Sequence of chain 1.B:
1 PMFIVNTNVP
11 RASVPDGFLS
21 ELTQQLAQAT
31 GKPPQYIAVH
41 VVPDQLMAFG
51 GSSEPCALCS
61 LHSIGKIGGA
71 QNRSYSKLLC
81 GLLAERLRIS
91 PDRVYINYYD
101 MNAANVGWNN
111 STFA

Sequence of chain 1.A:
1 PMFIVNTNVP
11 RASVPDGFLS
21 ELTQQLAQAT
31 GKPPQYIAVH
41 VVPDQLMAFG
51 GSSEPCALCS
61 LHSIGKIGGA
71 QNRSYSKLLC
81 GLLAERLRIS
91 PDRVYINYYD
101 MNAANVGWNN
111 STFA

Binding-site contacts:
Ligand atom C1 contacts residue TYR95 of chain 1.A at 3.7 Å (hydrophobic).
Ligand atom C1 contacts residue PRO1 of chain 1.B at 3.6 Å (hydrophobic).
Ligand atom C1 contacts residue ILE64 of chain 1.B at 4.0 Å (hydrophobic).
Ligand atom S contacts residue PRO1 of chain 1.B at 2.6 Å (h-bond).
Ligand atom C1 contacts residue PHE113 of chain 1.B at 4.0 Å (hydrophobic).
Ligand atom C contacts residue MET2 of chain 1.B at 4.1 Å (hydrophobic).
Ligand atom O5A contacts residue TYR36 of chain 1.B at 3.7 Å.
Ligand atom C4 contacts residue PHE113 of chain 1.B at 3.5 Å (hydrophobic).
Ligand atom S contacts residue SER63 of chain 1.B at 4.0 Å.
Ligand atom N contacts residue TYR95 of chain 1.A at 3.4 Å (h-bond).
Ligand atom S contacts residue ILE64 of chain 1.B at 4.4 Å.
Ligand atom S5 contacts residue PHE113 of chain 1.B at 4.5 Å.
Ligand atom C2 contacts residue PHE113 of chain 1.B at 3.7 Å (hydrophobic).
Ligand atom N contacts residue TYR36 of chain 1.B at 3.3 Å (h-bond).
Ligand atom O5A contacts residue LYS32 of chain 1.B at 4.2 Å.
Ligand atom S5 contacts residue TYR36 of chain 1.B at 4.3 Å.
Ligand atom C5B contacts residue TYR36 of chain 1.B at 4.0 Å (hydrophobic).
Ligand atom C3 contacts residue TYR36 of chain 1.B at 3.7 Å (hydrophobic).
Ligand atom C3 contacts residue TYR95 of chain 1.A at 3.9 Å (hydrophobic).
Ligand atom S contacts residue MET2 of chain 1.B at 3.6 Å.
Ligand atom C3 contacts residue PHE113 of chain 1.B at 3.9 Å (hydrophobic).
Ligand atom S contacts residue HIS62 of chain 1.B at 3.9 Å.
Ligand atom C contacts residue TYR95 of chain 1.A at 4.2 Å (hydrophobic).
Ligand atom C4 contacts residue TYR36 of chain 1.B at 3.9 Å (hydrophobic).
Ligand atom N contacts residue PRO1 of chain 1.B at 2.4 Å (h-bond).
Ligand atom C2 contacts residue ILE64 of chain 1.B at 3.6 Å (hydrophobic).
Ligand atom C contacts residue TYR36 of chain 1.B at 3.8 Å (hydrophobic).
Ligand atom C2 contacts residue TYR95 of chain 1.A at 4.3 Å (hydrophobic).
Ligand atom C contacts residue PRO1 of chain 1.B at 1.3 Å (hydrophobic).

The small molecule below binds the protein below.
Small molecule (SMILES): C[S@@](=O)CCCCNC=S